This protein binds this small molecule.
Small molecule (SMILES): O=c1nc[nH]c2ccccc12

Binding-site contacts:
Ligand atom C7 contacts residue LEU140 of chain 1.A at 4.4 Å (hydrophobic).
Ligand atom C2 contacts residue SER88 of chain 1.A at 3.6 Å.
Ligand atom C11 contacts residue VAL24 of chain 1.A at 4.4 Å (hydrophobic).
Ligand atom C6 contacts residue LEU140 of chain 1.A at 3.7 Å (hydrophobic).
Ligand atom N5 contacts residue LEU140 of chain 1.A at 4.0 Å.
Ligand atom N3 contacts residue SER88 of chain 1.A at 2.7 Å (h-bond).
Ligand atom C9 contacts residue LEU16 of chain 1.A at 4.0 Å (hydrophobic).
Ligand atom C8 contacts residue VAL24 of chain 1.A at 3.9 Å (hydrophobic).
Ligand atom O1 contacts residue SER88 of chain 1.A at 3.8 Å.
Ligand atom C10 contacts residue VAL24 of chain 1.A at 4.3 Å (hydrophobic).
Ligand atom C11 contacts residue LEU140 of chain 1.A at 3.5 Å (hydrophobic).
Ligand atom C4 contacts residue LEU87 of chain 1.A at 3.9 Å (hydrophobic).
Ligand atom N3 contacts residue ALA37 of chain 1.A at 3.9 Å.
Ligand atom O1 contacts residue TYR89 of chain 1.A at 3.7 Å.
Ligand atom C7 contacts residue VAL24 of chain 1.A at 4.0 Å (hydrophobic).
Ligand atom O1 contacts residue LEU16 of chain 1.A at 4.2 Å.
Ligand atom C10 contacts residue LEU16 of chain 1.A at 4.1 Å (hydrophobic).
Ligand atom N5 contacts residue THR150 of chain 1.A at 3.2 Å (h-bond).
Ligand atom N3 contacts residue GLN148 of chain 1.A at 3.6 Å.
Ligand atom C4 contacts residue GLN148 of chain 1.A at 4.0 Å.
Ligand atom N3 contacts residue TYR89 of chain 1.A at 4.3 Å.
Ligand atom C4 contacts residue LEU140 of chain 1.A at 4.0 Å (hydrophobic).
Ligand atom C4 contacts residue THR150 of chain 1.A at 3.8 Å.
Ligand atom O1 contacts residue ALA90 of chain 1.A at 3.1 Å (h-bond).
Ligand atom C4 contacts residue SER88 of chain 1.A at 3.5 Å.
Ligand atom C10 contacts residue LEU140 of chain 1.A at 4.0 Å (hydrophobic).
Ligand atom C2 contacts residue LEU140 of chain 1.A at 3.5 Å (hydrophobic).
Ligand atom C2 contacts residue ALA90 of chain 1.A at 4.1 Å (hydrophobic).
Ligand atom O1 contacts residue LEU140 of chain 1.A at 4.0 Å.
Ligand atom C9 contacts residue VAL24 of chain 1.A at 4.3 Å (hydrophobic).
Ligand atom N3 contacts residue ALA90 of chain 1.A at 4.1 Å.
Ligand atom N5 contacts residue LEU87 of chain 1.A at 3.8 Å.
Ligand atom C6 contacts residue THR150 of chain 1.A at 4.1 Å.
Ligand atom N5 contacts residue VAL71 of chain 1.A at 4.4 Å.
Ligand atom O1 contacts residue ALA37 of chain 1.A at 3.6 Å.
Ligand atom N3 contacts residue LEU140 of chain 1.A at 3.8 Å.
Ligand atom C4 contacts residue VAL71 of chain 1.A at 3.7 Å (hydrophobic).
Ligand atom C7 contacts residue THR150 of chain 1.A at 4.3 Å.
Ligand atom C2 contacts residue ALA37 of chain 1.A at 3.7 Å (hydrophobic).
Ligand atom C11 contacts residue ALA37 of chain 1.A at 4.2 Å (hydrophobic).

Sequence of chain 1.A:
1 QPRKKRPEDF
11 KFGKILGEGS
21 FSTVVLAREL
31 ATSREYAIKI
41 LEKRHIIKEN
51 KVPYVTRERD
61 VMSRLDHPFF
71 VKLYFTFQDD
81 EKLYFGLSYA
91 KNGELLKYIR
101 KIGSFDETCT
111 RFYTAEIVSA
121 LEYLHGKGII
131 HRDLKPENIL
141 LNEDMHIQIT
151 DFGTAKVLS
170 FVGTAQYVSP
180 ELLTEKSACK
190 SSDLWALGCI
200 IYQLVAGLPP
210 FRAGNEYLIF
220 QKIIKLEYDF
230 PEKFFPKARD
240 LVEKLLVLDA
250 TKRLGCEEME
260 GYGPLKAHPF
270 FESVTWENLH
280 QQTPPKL